Binding-site contacts:
Ligand atom C6 contacts residue GLU209 of chain 1.A at 4.4 Å.
Ligand atom C1 contacts residue ASN204 of chain 1.A at 1.5 Å.
Ligand atom O7 contacts residue TRP208 of chain 1.A at 3.3 Å.
Ligand atom O6 contacts residue ASP205 of chain 1.A at 2.6 Å (salt-bridge).
Ligand atom C3 contacts residue ASN204 of chain 1.A at 3.9 Å.
Ligand atom C8 contacts residue ASN204 of chain 1.A at 4.1 Å.
Ligand atom C8 contacts residue LEU93 of chain 1.A at 3.0 Å (hydrophobic).
Ligand atom C4 contacts residue ASN204 of chain 1.A at 4.2 Å.
Ligand atom C8 contacts residue GLN244 of chain 1.A at 3.8 Å.
Ligand atom O7 contacts residue LEU93 of chain 1.A at 3.7 Å.
Ligand atom C7 contacts residue TRP208 of chain 1.A at 3.7 Å (hydrophobic).
Ligand atom C6 contacts residue ASP205 of chain 1.A at 3.5 Å.
Ligand atom C1 contacts residue TRP208 of chain 1.A at 3.9 Å (hydrophobic).
Ligand atom O6 contacts residue GLU209 of chain 1.A at 4.1 Å.
Ligand atom C6 contacts residue SER77 of chain 1.A at 4.1 Å.
Ligand atom C5 contacts residue TRP208 of chain 1.A at 3.9 Å (hydrophobic).
Ligand atom C7 contacts residue ASN204 of chain 1.A at 3.3 Å.
Ligand atom C5 contacts residue ASP205 of chain 1.A at 4.4 Å.
Ligand atom O5 contacts residue ASP205 of chain 1.A at 3.7 Å.
Ligand atom C7 contacts residue LEU93 of chain 1.A at 3.8 Å (hydrophobic).
Ligand atom O5 contacts residue TRP208 of chain 1.A at 3.8 Å.
Ligand atom C6 contacts residue ASN204 of chain 1.A at 4.4 Å.
Ligand atom O4 contacts residue LYS75 of chain 1.A at 3.7 Å.
Ligand atom C1 contacts residue ASP205 of chain 1.A at 4.4 Å.
Ligand atom O5 contacts residue ASN204 of chain 1.A at 2.2 Å (h-bond).
Ligand atom O6 contacts residue SER76 of chain 1.A at 4.2 Å.
Ligand atom C8 contacts residue ARG225 of chain 1.A at 3.8 Å.
Ligand atom C5 contacts residue LYS75 of chain 1.A at 4.4 Å.
Ligand atom C8 contacts residue ALA243 of chain 1.A at 3.5 Å (hydrophobic).
Ligand atom O6 contacts residue SER77 of chain 1.A at 3.6 Å.
Ligand atom N2 contacts residue ASN204 of chain 1.A at 3.1 Å (h-bond).
Ligand atom C6 contacts residue TRP208 of chain 1.A at 4.2 Å (hydrophobic).
Ligand atom O7 contacts residue ASN204 of chain 1.A at 3.6 Å (h-bond).
Ligand atom O6 contacts residue LYS75 of chain 1.A at 4.5 Å.
Ligand atom C4 contacts residue LYS75 of chain 1.A at 4.4 Å.
Ligand atom C8 contacts residue TRP208 of chain 1.A at 3.3 Å (hydrophobic).
Ligand atom C6 contacts residue SER76 of chain 1.A at 4.0 Å.
Ligand atom C3 contacts residue LYS75 of chain 1.A at 4.4 Å.
Ligand atom C2 contacts residue ASN204 of chain 1.A at 2.6 Å.
Ligand atom C5 contacts residue ASN204 of chain 1.A at 3.5 Å.

Sequence of chain 1.A:
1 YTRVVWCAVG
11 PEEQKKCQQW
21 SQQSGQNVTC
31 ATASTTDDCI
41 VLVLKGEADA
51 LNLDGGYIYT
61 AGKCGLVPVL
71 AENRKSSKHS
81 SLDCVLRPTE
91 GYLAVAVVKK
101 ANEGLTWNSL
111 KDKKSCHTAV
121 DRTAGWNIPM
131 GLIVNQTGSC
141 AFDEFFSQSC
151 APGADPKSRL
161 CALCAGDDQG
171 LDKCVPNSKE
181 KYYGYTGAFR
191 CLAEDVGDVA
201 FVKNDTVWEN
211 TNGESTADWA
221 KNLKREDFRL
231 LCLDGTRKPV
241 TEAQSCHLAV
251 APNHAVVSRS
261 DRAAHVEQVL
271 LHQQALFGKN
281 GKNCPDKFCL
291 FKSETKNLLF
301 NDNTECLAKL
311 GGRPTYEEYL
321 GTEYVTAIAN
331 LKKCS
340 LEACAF

This protein binds this small molecule.
Small molecule (SMILES): CC(=O)N[C@H]1[C@H](O[C@H]2[C@H](O)[C@@H](NC(C)=O)CO[C@@H]2CO)O[C@H](CO)[C@@H](O)[C@@H]1O